Sequence of chain 1.B:
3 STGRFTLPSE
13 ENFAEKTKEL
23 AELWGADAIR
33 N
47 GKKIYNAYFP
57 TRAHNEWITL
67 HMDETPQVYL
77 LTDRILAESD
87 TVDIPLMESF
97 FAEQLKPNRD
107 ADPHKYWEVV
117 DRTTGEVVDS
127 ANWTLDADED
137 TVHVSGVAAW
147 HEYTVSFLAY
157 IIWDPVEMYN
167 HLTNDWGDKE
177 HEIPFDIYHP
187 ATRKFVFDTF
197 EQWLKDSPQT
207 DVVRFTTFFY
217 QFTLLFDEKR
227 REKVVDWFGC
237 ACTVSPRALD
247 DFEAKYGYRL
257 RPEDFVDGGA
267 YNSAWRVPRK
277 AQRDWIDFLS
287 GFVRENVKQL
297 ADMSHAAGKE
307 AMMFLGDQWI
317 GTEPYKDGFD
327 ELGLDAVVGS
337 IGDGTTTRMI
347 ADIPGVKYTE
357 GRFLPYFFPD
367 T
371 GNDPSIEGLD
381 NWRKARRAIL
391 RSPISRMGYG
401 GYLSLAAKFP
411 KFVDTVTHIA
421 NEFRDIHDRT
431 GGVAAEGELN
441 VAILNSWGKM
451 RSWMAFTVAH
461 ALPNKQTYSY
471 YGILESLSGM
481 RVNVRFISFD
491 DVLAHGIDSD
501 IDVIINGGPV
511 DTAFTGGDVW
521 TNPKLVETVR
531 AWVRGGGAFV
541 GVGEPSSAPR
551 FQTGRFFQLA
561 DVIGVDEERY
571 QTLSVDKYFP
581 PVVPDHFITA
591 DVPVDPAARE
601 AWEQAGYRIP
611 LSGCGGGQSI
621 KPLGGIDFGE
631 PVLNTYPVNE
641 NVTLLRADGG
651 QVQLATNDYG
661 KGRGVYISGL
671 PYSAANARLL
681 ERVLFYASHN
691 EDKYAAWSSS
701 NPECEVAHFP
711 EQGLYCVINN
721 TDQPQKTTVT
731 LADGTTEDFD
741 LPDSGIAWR

A small-molecule ligand and the protein it binds are described below.
Small molecule (SMILES): CC(=O)N[C@@H]1[C@@H](O)[C@H](O)[C@@H](CO)O[C@@H]1O

Sequence of chain 1.A:
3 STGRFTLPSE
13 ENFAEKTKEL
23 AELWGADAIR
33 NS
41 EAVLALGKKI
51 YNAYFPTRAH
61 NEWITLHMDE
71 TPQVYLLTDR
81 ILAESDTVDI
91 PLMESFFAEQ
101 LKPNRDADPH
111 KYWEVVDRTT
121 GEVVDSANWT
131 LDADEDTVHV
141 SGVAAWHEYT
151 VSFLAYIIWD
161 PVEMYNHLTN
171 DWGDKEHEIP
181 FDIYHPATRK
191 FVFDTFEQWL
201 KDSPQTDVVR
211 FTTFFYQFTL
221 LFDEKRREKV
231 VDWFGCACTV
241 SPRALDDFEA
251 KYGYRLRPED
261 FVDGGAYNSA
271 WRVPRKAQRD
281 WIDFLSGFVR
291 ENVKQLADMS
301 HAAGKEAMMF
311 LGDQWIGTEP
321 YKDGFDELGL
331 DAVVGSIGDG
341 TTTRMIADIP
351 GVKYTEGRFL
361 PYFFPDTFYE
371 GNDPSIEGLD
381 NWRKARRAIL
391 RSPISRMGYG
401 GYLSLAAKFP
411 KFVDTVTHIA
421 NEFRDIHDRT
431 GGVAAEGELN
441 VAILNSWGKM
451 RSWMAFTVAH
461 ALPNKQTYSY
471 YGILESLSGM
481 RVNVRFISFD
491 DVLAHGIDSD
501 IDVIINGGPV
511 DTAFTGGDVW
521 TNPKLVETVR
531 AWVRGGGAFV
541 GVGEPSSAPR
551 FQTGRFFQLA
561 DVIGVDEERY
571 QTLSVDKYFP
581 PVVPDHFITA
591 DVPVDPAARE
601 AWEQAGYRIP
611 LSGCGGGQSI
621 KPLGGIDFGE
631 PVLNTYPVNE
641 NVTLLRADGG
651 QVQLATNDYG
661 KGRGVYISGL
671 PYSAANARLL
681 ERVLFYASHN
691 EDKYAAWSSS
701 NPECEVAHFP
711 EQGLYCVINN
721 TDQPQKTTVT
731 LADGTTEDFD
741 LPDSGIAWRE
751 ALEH

Binding-site contacts:
Ligand atom C5 contacts residue TYR165 of chain 1.B at 4.4 Å (hydrophobic).
Ligand atom O5 contacts residue PHE218 of chain 1.B at 3.5 Å.
Ligand atom C4 contacts residue ASP313 of chain 1.B at 4.1 Å.
Ligand atom O4 contacts residue TYR165 of chain 1.B at 3.3 Å.
Ligand atom O7 contacts residue GLY312 of chain 1.B at 3.3 Å.
Ligand atom C7 contacts residue LEU311 of chain 1.B at 4.5 Å (hydrophobic).
Ligand atom C6 contacts residue LEU220 of chain 1.B at 4.3 Å (hydrophobic).
Ligand atom C8 contacts residue LEU311 of chain 1.B at 3.4 Å (hydrophobic).
Ligand atom C8 contacts residue GLY312 of chain 1.B at 3.8 Å.
Ligand atom N2 contacts residue PHE310 of chain 1.B at 4.4 Å.
Ligand atom O6 contacts residue SER612 of chain 1.A at 4.0 Å.
Ligand atom C1 contacts residue PHE218 of chain 1.B at 3.8 Å (hydrophobic).
Ligand atom C8 contacts residue HIS460 of chain 1.B at 4.0 Å.
Ligand atom C6 contacts residue TYR165 of chain 1.B at 3.8 Å (hydrophobic).
Ligand atom O7 contacts residue PHE310 of chain 1.B at 4.5 Å.
Ligand atom O3 contacts residue ASP313 of chain 1.B at 2.6 Å (salt-bridge).
Ligand atom C7 contacts residue PHE310 of chain 1.B at 4.1 Å (hydrophobic).
Ligand atom C4 contacts residue TYR165 of chain 1.B at 4.3 Å (hydrophobic).
Ligand atom C4 contacts residue VAL162 of chain 1.B at 4.2 Å (hydrophobic).
Ligand atom C7 contacts residue ASP313 of chain 1.B at 3.9 Å.
Ligand atom O7 contacts residue TRP233 of chain 1.B at 2.7 Å (h-bond).
Ligand atom C8 contacts residue SER336 of chain 1.B at 4.1 Å.
Ligand atom C2 contacts residue ASP313 of chain 1.B at 3.4 Å.
Ligand atom O6 contacts residue TYR165 of chain 1.B at 3.7 Å.
Ligand atom O1 contacts residue HIS460 of chain 1.B at 4.4 Å.
Ligand atom C3 contacts residue ASP313 of chain 1.B at 3.5 Å.
Ligand atom O7 contacts residue ASP313 of chain 1.B at 3.1 Å (salt-bridge).
Ligand atom C8 contacts residue PHE310 of chain 1.B at 3.5 Å (hydrophobic).
Ligand atom C7 contacts residue GLY312 of chain 1.B at 3.9 Å.
Ligand atom N2 contacts residue ASP313 of chain 1.B at 3.8 Å.
Ligand atom O3 contacts residue VAL162 of chain 1.B at 4.3 Å.
Ligand atom C7 contacts residue TRP233 of chain 1.B at 3.5 Å (hydrophobic).
Ligand atom C8 contacts residue TRP233 of chain 1.B at 3.8 Å (hydrophobic).
Ligand atom C7 contacts residue PHE218 of chain 1.B at 4.4 Å (hydrophobic).
Ligand atom O7 contacts residue PHE218 of chain 1.B at 3.3 Å.
Ligand atom C2 contacts residue PHE218 of chain 1.B at 4.0 Å (hydrophobic).